A protein and the small-molecule ligand that binds it are described below.
Small molecule (SMILES): CC(=O)N[C@H]1[C@H](O[C@H]2[C@H](O)[C@@H](NC(C)=O)CO[C@@H]2CO)O[C@H](CO)[C@@H](O)[C@@H]1O

Sequence of chain 1.C:
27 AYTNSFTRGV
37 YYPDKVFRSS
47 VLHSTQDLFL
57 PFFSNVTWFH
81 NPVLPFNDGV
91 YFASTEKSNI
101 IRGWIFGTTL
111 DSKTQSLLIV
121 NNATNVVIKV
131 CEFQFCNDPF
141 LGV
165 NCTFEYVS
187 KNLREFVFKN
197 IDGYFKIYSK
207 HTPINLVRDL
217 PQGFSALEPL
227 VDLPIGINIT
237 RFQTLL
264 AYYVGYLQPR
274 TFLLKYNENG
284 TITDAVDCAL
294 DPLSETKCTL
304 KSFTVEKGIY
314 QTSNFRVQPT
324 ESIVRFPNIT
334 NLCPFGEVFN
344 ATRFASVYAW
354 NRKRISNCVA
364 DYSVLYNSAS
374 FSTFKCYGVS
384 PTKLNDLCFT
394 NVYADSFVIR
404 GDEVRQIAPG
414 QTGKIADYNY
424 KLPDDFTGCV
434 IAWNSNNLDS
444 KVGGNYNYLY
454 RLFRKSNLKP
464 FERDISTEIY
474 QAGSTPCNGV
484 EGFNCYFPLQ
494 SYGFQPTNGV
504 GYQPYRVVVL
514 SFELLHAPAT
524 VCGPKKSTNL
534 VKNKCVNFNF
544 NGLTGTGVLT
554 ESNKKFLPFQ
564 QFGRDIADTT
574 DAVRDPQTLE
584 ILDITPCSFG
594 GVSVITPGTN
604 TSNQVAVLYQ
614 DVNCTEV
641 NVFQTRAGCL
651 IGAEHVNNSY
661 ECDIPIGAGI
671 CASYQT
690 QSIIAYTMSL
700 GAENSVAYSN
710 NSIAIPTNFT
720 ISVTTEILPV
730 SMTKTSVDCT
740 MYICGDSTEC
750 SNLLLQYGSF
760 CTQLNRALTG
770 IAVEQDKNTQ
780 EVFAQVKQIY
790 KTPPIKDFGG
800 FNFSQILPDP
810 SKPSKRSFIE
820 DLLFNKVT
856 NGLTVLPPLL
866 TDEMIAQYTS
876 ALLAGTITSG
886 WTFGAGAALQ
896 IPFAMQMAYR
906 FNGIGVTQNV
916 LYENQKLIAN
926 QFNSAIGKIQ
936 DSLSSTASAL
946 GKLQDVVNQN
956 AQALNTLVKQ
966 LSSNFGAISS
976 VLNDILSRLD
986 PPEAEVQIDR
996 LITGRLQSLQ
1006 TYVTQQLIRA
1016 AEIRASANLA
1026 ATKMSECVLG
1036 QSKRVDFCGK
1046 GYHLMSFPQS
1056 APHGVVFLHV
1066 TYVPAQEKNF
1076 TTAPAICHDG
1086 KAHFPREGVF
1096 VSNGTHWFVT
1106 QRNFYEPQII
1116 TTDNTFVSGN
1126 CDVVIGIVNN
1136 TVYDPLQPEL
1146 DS

Binding-site contacts:
Ligand atom N2 contacts residue ASN709 of chain 1.C at 2.8 Å (h-bond).
Ligand atom C5 contacts residue ASN709 of chain 1.C at 3.6 Å.
Ligand atom C2 contacts residue ASN709 of chain 1.C at 2.4 Å.
Ligand atom C1 contacts residue ASN709 of chain 1.C at 1.4 Å.
Ligand atom O5 contacts residue ASN709 of chain 1.C at 2.4 Å (h-bond).
Ligand atom O7 contacts residue ASN709 of chain 1.C at 3.6 Å.
Ligand atom C4 contacts residue ASN709 of chain 1.C at 4.2 Å.
Ligand atom C8 contacts residue ILE1130 of chain 1.C at 3.8 Å (hydrophobic).
Ligand atom C7 contacts residue ASN709 of chain 1.C at 3.4 Å.
Ligand atom C8 contacts residue GLY1131 of chain 1.C at 4.3 Å.
Ligand atom C3 contacts residue ASN709 of chain 1.C at 3.8 Å.
Ligand atom C8 contacts residue ASN709 of chain 1.C at 4.5 Å.